This protein binds this small molecule.
Small molecule (SMILES): CC(=O)N[C@@H]1[C@@H](O)[C@H](O)[C@@H](CO)O[C@H]1O

Binding-site contacts:
Ligand atom C4 contacts residue ASN616 of chain 1.G at 4.4 Å.
Ligand atom C3 contacts residue ASN616 of chain 1.G at 3.9 Å.
Ligand atom N2 contacts residue ASN616 of chain 1.G at 2.9 Å (h-bond).
Ligand atom C1 contacts residue ASN616 of chain 1.G at 1.5 Å.
Ligand atom C5 contacts residue ASN616 of chain 1.G at 3.8 Å.
Ligand atom C7 contacts residue ASN616 of chain 1.G at 3.2 Å.
Ligand atom C8 contacts residue GLN644 of chain 1.G at 3.7 Å.
Ligand atom C8 contacts residue ASN616 of chain 1.G at 3.6 Å.
Ligand atom O7 contacts residue ASN616 of chain 1.G at 3.5 Å (h-bond).
Ligand atom C2 contacts residue ASN616 of chain 1.G at 2.6 Å.
Ligand atom O5 contacts residue ASN616 of chain 1.G at 2.5 Å (h-bond).

Sequence of chain 1.G:
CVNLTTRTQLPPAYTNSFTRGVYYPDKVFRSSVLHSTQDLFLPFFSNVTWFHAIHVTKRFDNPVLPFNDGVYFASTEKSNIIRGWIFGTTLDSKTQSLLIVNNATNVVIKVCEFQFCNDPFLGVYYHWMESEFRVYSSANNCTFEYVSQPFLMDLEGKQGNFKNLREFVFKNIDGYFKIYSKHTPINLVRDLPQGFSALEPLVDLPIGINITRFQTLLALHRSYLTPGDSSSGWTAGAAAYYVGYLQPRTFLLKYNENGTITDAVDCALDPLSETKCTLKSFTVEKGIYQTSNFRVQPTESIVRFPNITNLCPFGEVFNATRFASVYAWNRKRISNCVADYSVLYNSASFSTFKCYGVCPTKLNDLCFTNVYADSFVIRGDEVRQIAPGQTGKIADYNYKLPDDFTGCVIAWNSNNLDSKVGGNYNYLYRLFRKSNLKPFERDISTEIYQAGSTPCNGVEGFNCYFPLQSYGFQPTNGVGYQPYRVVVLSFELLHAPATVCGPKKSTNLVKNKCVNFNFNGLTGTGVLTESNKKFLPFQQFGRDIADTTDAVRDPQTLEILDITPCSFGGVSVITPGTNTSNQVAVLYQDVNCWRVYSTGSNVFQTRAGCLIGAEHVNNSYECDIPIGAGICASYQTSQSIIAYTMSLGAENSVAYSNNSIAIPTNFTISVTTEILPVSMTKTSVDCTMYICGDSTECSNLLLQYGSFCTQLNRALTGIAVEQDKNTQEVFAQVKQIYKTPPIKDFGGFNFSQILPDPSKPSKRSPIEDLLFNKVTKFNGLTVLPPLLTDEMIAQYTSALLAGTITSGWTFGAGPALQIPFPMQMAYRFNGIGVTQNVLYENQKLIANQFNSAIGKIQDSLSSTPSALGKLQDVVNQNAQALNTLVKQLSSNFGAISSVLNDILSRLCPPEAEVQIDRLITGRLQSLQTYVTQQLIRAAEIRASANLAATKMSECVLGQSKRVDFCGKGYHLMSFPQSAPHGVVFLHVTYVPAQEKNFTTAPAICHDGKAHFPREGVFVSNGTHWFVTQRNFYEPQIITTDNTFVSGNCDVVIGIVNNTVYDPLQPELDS